Binding-site contacts:
Ligand atom C3 contacts residue ALA116 of chain 1.B at 3.7 Å (hydrophobic).
Ligand atom O1 contacts residue SER154 of chain 1.B at 3.0 Å (h-bond).
Ligand atom C7 contacts residue LEU161 of chain 1.B at 3.5 Å (hydrophobic).
Ligand atom F contacts residue ILE133 of chain 1.B at 3.1 Å.
Ligand atom C12 contacts residue ASP188 of chain 1.B at 3.0 Å.
Ligand atom O1 contacts residue MET94 of chain 1.B at 3.1 Å.
Ligand atom N contacts residue TRP120 of chain 1.B at 3.8 Å.
Ligand atom F contacts residue LEU134 of chain 1.B at 3.7 Å.
Ligand atom F1 contacts residue ALA150 of chain 1.B at 3.1 Å.
Ligand atom F2 contacts residue ALA150 of chain 1.B at 3.5 Å.
Ligand atom C6 contacts residue LEU161 of chain 1.B at 3.7 Å (hydrophobic).
Ligand atom F contacts residue TRP120 of chain 1.B at 3.7 Å.
Ligand atom N1 contacts residue SER154 of chain 1.B at 3.6 Å.
Ligand atom F contacts residue PHE146 of chain 1.B at 3.6 Å.
Ligand atom C15 contacts residue TRP120 of chain 1.B at 3.3 Å (hydrophobic).
Ligand atom O contacts residue TRP120 of chain 1.B at 3.5 Å.
Ligand atom C14 contacts residue ILE133 of chain 1.B at 3.6 Å (hydrophobic).
Ligand atom C3 contacts residue LEU187 of chain 1.B at 3.5 Å (hydrophobic).
Ligand atom C2 contacts residue LEU187 of chain 1.B at 3.7 Å (hydrophobic).
Ligand atom F2 contacts residue PHE146 of chain 1.B at 3.2 Å.
Ligand atom C14 contacts residue ALA150 of chain 1.B at 3.8 Å (hydrophobic).
Ligand atom F1 contacts residue ASP188 of chain 1.B at 3.1 Å.
Ligand atom F2 contacts residue ILE133 of chain 1.B at 3.2 Å.
Ligand atom C12 contacts residue TRP120 of chain 1.B at 3.6 Å (hydrophobic).
Ligand atom O1 contacts residue GLU90 of chain 1.B at 2.9 Å (salt-bridge).
Ligand atom C14 contacts residue PHE146 of chain 1.B at 3.5 Å (hydrophobic).
Ligand atom C4 contacts residue ILE113 of chain 1.B at 3.6 Å (hydrophobic).
Ligand atom C13 contacts residue GLU90 of chain 1.B at 3.1 Å.
Ligand atom N contacts residue LEU187 of chain 1.B at 3.7 Å.
Ligand atom C15 contacts residue MET94 of chain 1.B at 3.5 Å (hydrophobic).
Ligand atom C6 contacts residue THR158 of chain 1.B at 3.6 Å.
Ligand atom C10 contacts residue ASP188 of chain 1.B at 3.4 Å.
Ligand atom N1 contacts residue TRP120 of chain 1.B at 3.7 Å.
Ligand atom C11 contacts residue SER154 of chain 1.B at 3.2 Å.
Ligand atom F1 contacts residue PHE146 of chain 1.B at 3.2 Å.
Ligand atom C4 contacts residue VAL117 of chain 1.B at 3.7 Å (hydrophobic).
Ligand atom C8 contacts residue THR158 of chain 1.B at 3.4 Å.
Ligand atom C16 contacts residue MET94 of chain 1.B at 3.6 Å (hydrophobic).
Ligand atom C1 contacts residue LEU187 of chain 1.B at 3.8 Å (hydrophobic).
Ligand atom F2 contacts residue GLU90 of chain 1.B at 3.7 Å.

This small molecule binds to this protein.
Small molecule (SMILES): O=C(CCC(F)(F)F)N1CCC2(CC1)CC(c1ccccc1)=NO2

Sequence of chain 1.B:
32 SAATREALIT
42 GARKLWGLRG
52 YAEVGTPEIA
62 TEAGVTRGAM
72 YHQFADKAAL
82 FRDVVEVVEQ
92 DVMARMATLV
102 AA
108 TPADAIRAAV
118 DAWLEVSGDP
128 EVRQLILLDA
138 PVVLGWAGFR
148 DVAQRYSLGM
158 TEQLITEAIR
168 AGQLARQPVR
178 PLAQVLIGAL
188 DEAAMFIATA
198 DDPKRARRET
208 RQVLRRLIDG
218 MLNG